Sequence of chain 26.A:
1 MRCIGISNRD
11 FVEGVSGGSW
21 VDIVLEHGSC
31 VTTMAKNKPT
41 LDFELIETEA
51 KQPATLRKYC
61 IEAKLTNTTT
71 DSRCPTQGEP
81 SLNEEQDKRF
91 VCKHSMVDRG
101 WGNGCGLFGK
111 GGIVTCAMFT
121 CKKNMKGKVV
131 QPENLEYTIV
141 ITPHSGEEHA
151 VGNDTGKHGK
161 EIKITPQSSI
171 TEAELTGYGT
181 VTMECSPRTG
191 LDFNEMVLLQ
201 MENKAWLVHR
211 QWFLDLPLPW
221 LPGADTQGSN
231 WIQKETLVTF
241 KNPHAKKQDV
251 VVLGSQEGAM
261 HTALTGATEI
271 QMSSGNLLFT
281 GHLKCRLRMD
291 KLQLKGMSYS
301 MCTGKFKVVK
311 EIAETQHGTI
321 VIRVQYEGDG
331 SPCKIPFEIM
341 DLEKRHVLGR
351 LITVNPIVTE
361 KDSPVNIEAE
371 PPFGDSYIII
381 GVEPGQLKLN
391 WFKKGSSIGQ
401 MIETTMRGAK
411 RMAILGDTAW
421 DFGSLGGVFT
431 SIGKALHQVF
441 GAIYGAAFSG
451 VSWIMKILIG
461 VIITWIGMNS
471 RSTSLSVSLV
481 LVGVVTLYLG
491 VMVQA

Binding-site contacts:
Ligand atom C8 contacts residue GLY102 of chain 21.A at 3.5 Å.
Ligand atom C7 contacts residue HIS149 of chain 26.A at 4.3 Å.
Ligand atom N2 contacts residue ASN153 of chain 26.A at 3.1 Å (h-bond).
Ligand atom C5 contacts residue GLY156 of chain 26.A at 4.1 Å.
Ligand atom C6 contacts residue GLY156 of chain 26.A at 3.8 Å.
Ligand atom C3 contacts residue HIS149 of chain 26.A at 4.3 Å.
Ligand atom O5 contacts residue GLY156 of chain 26.A at 4.1 Å.
Ligand atom C3 contacts residue ASN153 of chain 26.A at 3.9 Å.
Ligand atom O3 contacts residue HIS149 of chain 26.A at 4.2 Å.
Ligand atom C1 contacts residue ASN153 of chain 26.A at 1.4 Å.
Ligand atom C1 contacts residue THR155 of chain 26.A at 3.9 Å.
Ligand atom O6 contacts residue HIS158 of chain 26.A at 3.5 Å.
Ligand atom O6 contacts residue HIS149 of chain 26.A at 3.5 Å.
Ligand atom C7 contacts residue ASN153 of chain 26.A at 4.1 Å.
Ligand atom C6 contacts residue HIS158 of chain 26.A at 3.6 Å.
Ligand atom C5 contacts residue ASN153 of chain 26.A at 3.6 Å.
Ligand atom O7 contacts residue HIS149 of chain 26.A at 3.3 Å.
Ligand atom C4 contacts residue ASN153 of chain 26.A at 4.2 Å.
Ligand atom O5 contacts residue HIS158 of chain 26.A at 3.2 Å.
Ligand atom C2 contacts residue ASN153 of chain 26.A at 2.5 Å.
Ligand atom C5 contacts residue HIS149 of chain 26.A at 4.2 Å.
Ligand atom C1 contacts residue HIS158 of chain 26.A at 4.2 Å.
Ligand atom N2 contacts residue HIS149 of chain 26.A at 4.2 Å.
Ligand atom O5 contacts residue HIS149 of chain 26.A at 3.6 Å (h-bond).
Ligand atom C4 contacts residue HIS149 of chain 26.A at 3.7 Å.
Ligand atom C5 contacts residue HIS158 of chain 26.A at 4.0 Å.
Ligand atom C8 contacts residue ASN153 of chain 26.A at 4.5 Å.
Ligand atom C1 contacts residue HIS149 of chain 26.A at 3.6 Å.
Ligand atom O5 contacts residue ASN153 of chain 26.A at 2.3 Å (h-bond).
Ligand atom C2 contacts residue HIS149 of chain 26.A at 3.4 Å.
Ligand atom O5 contacts residue THR155 of chain 26.A at 3.9 Å.

A small-molecule ligand and the protein it binds are described below.
Small molecule (SMILES): CC(=O)N[C@H]1[C@H](O[C@H]2[C@H](O)[C@@H](NC(C)=O)CO[C@@H]2CO)O[C@H](CO)[C@@H](O)[C@@H]1O

Sequence of chain 21.A:
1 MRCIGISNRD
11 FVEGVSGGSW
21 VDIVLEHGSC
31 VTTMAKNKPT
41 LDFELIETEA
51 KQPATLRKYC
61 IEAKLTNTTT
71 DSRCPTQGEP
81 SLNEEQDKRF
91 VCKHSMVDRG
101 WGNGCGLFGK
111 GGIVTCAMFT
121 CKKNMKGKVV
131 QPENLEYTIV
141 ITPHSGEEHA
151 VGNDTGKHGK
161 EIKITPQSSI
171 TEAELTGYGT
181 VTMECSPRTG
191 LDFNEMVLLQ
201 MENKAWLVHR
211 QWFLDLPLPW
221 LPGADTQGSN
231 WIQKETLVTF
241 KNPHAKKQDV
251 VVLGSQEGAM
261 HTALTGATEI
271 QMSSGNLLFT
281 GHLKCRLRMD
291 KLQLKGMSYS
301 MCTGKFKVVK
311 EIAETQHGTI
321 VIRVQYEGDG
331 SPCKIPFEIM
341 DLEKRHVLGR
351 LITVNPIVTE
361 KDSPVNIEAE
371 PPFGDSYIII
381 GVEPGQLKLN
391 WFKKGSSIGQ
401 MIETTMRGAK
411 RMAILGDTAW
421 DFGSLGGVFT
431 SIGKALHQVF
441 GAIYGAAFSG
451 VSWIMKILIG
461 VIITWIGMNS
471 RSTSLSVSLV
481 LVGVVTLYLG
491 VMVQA